The protein below binds the small molecule below.
Small molecule (SMILES): O=c1ccn([C@@H]2O[C@H](CO[P](=O)(O)O[P](=O)(O)O[C@H]3O[C@H](CO)[C@@H](O)[C@H](O)[C@H]3O)[C@@H](O)[C@H]2O)c(=O)[nH]1

Sequence of chain 1.A:
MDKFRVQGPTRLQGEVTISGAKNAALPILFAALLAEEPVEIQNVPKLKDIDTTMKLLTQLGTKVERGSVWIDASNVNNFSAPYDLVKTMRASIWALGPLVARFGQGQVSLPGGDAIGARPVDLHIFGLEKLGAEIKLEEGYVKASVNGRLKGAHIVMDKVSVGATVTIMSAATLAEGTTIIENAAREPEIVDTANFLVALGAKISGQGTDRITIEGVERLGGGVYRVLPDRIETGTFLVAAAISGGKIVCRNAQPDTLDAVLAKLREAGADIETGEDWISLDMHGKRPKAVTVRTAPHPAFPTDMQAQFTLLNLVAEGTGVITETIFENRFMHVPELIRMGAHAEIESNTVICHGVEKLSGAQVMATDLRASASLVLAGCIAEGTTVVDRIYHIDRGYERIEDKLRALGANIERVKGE

Binding-site contacts:
Ligand atom C4 contacts residue PRO121 of chain 1.A at 3.2 Å (hydrophobic).
Ligand atom C6 contacts residue SER162 of chain 1.A at 3.5 Å.
Ligand atom O1B contacts residue ACT1 of chain 1.F at 3.0 Å.
Ligand atom O4' contacts residue ARG120 of chain 1.A at 3.3 Å (salt-bridge).
Ligand atom C4 contacts residue LEU124 of chain 1.A at 3.7 Å (hydrophobic).
Ligand atom C5 contacts residue PRO121 of chain 1.A at 3.8 Å (hydrophobic).
Ligand atom C2 contacts residue ASP123 of chain 1.A at 3.6 Å.
Ligand atom C1C contacts residue LYS160 of chain 1.A at 3.7 Å.
Ligand atom O2A contacts residue VAL163 of chain 1.A at 2.9 Å (h-bond).
Ligand atom O5C contacts residue SER162 of chain 1.A at 3.4 Å (h-bond).
Ligand atom C3' contacts residue ARG120 of chain 1.A at 3.4 Å.
Ligand atom O4 contacts residue LEU124 of chain 1.A at 2.9 Å (h-bond).
Ligand atom O2' contacts residue ARG91 of chain 1.A at 3.5 Å.
Ligand atom C5 contacts residue ARG91 of chain 1.A at 3.7 Å.
Ligand atom O3B contacts residue ARG120 of chain 1.A at 3.8 Å.
Ligand atom O2B contacts residue ACT1 of chain 1.F at 3.3 Å.
Ligand atom N3 contacts residue ASP123 of chain 1.A at 2.7 Å (salt-bridge).
Ligand atom O6' contacts residue PHE328 of chain 1.A at 3.4 Å.
Ligand atom O4 contacts residue VAL122 of chain 1.A at 3.0 Å.
Ligand atom PA contacts residue SER162 of chain 1.A at 3.8 Å.
Ligand atom C4' contacts residue ARG120 of chain 1.A at 3.7 Å.
Ligand atom PA contacts residue VAL163 of chain 1.A at 3.3 Å.
Ligand atom C4 contacts residue VAL122 of chain 1.A at 3.8 Å (hydrophobic).
Ligand atom C5' contacts residue ARG120 of chain 1.A at 3.8 Å.
Ligand atom N3 contacts residue PRO121 of chain 1.A at 3.3 Å (h-bond).
Ligand atom PB contacts residue ACT1 of chain 1.F at 3.8 Å.
Ligand atom O2 contacts residue ASP123 of chain 1.A at 3.6 Å.
Ligand atom O4 contacts residue PRO121 of chain 1.A at 3.3 Å (h-bond).
Ligand atom O1A contacts residue SER162 of chain 1.A at 2.6 Å (h-bond).
Ligand atom O1A contacts residue GLY164 of chain 1.A at 2.9 Å (h-bond).
Ligand atom O2C contacts residue ARG120 of chain 1.A at 3.2 Å.
Ligand atom O4 contacts residue ASP123 of chain 1.A at 3.1 Å (salt-bridge).
Ligand atom O2A contacts residue SER162 of chain 1.A at 3.6 Å.
Ligand atom O1A contacts residue VAL163 of chain 1.A at 3.1 Å (h-bond).
Ligand atom O4C contacts residue LYS160 of chain 1.A at 3.5 Å.
Ligand atom O2B contacts residue ARG91 of chain 1.A at 3.5 Å (salt-bridge).
Ligand atom C4 contacts residue ASP123 of chain 1.A at 3.5 Å.
Ligand atom O4 contacts residue HIS125 of chain 1.A at 3.4 Å.
Ligand atom C5 contacts residue SER162 of chain 1.A at 3.5 Å.
Ligand atom C5C contacts residue VAL161 of chain 1.A at 3.8 Å (hydrophobic).